Binding-site contacts:
Ligand atom C1 contacts residue ASN69 of chain 1.T at 1.5 Å.
Ligand atom O5 contacts residue ASN69 of chain 1.T at 2.5 Å (h-bond).
Ligand atom O6 contacts residue ASN69 of chain 1.T at 4.3 Å.
Ligand atom C4 contacts residue ASN69 of chain 1.T at 4.2 Å.
Ligand atom N2 contacts residue ASN69 of chain 1.T at 2.8 Å (h-bond).
Ligand atom C5 contacts residue ASN69 of chain 1.T at 3.7 Å.
Ligand atom C3 contacts residue ASN69 of chain 1.T at 3.8 Å.
Ligand atom C7 contacts residue ASN69 of chain 1.T at 3.9 Å.
Ligand atom C2 contacts residue ASN69 of chain 1.T at 2.5 Å.

The protein below binds the small molecule below.
Small molecule (SMILES): CC(=O)N[C@@H]1[C@@H](O)[C@H](O)[C@@H](CO)O[C@H]1O

Sequence of chain 1.T:
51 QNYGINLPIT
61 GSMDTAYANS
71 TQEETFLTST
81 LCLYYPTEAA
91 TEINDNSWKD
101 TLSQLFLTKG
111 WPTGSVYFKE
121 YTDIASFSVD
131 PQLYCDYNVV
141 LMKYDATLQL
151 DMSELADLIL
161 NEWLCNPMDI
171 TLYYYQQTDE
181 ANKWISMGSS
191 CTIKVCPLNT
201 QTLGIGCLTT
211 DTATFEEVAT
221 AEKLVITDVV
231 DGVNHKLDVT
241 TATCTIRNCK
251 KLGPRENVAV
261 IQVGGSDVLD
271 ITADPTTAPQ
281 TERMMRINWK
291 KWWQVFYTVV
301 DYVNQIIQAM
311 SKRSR